Sequence of chain 1.A:
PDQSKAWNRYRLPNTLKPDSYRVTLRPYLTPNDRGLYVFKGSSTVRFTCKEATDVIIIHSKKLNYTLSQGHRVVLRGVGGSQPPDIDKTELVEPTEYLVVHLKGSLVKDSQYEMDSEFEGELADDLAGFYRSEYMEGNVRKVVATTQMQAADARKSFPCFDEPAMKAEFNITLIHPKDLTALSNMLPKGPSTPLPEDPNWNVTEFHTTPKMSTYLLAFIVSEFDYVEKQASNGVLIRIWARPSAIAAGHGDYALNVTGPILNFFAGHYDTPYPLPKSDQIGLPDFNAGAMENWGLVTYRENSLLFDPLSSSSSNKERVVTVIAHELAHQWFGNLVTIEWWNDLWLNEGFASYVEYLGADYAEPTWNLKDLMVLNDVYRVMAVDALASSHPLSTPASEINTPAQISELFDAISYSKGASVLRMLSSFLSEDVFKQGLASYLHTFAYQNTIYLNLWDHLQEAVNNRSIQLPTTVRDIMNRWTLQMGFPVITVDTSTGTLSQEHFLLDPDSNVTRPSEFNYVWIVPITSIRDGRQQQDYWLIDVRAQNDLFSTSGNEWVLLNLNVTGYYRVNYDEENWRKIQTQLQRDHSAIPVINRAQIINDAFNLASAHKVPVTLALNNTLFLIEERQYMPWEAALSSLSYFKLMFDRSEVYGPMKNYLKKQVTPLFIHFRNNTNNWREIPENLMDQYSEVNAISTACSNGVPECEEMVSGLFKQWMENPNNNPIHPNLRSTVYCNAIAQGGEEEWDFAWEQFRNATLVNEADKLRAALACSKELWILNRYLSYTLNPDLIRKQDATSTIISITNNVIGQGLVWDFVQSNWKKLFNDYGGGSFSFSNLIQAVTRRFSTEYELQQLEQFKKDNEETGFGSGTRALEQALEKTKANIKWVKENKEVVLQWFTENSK

Binding-site contacts:
Ligand atom C5 contacts residue ASN201 of chain 1.A at 3.7 Å.
Ligand atom O6 contacts residue PRO193 of chain 1.A at 3.4 Å.
Ligand atom C8 contacts residue LYS177 of chain 1.A at 3.4 Å.
Ligand atom C2 contacts residue SER191 of chain 1.A at 4.3 Å.
Ligand atom C4 contacts residue ASN201 of chain 1.A at 4.2 Å.
Ligand atom O5 contacts residue ASN201 of chain 1.A at 2.3 Å (h-bond).
Ligand atom O7 contacts residue ASN201 of chain 1.A at 3.0 Å (h-bond).
Ligand atom O6 contacts residue THR192 of chain 1.A at 4.3 Å.
Ligand atom C8 contacts residue ASP178 of chain 1.A at 4.2 Å.
Ligand atom C6 contacts residue SER191 of chain 1.A at 3.4 Å.
Ligand atom C3 contacts residue ASN201 of chain 1.A at 3.8 Å.
Ligand atom O7 contacts residue LYS177 of chain 1.A at 4.2 Å.
Ligand atom O7 contacts residue HIS175 of chain 1.A at 3.3 Å.
Ligand atom C2 contacts residue ASN201 of chain 1.A at 2.5 Å.
Ligand atom O6 contacts residue ASN201 of chain 1.A at 4.3 Å.
Ligand atom C1 contacts residue SER191 of chain 1.A at 4.2 Å.
Ligand atom C1 contacts residue LYS177 of chain 1.A at 4.1 Å.
Ligand atom C7 contacts residue HIS175 of chain 1.A at 4.2 Å.
Ligand atom C7 contacts residue ASN201 of chain 1.A at 3.3 Å.
Ligand atom C8 contacts residue THR180 of chain 1.A at 4.2 Å.
Ligand atom N2 contacts residue LYS177 of chain 1.A at 3.4 Å (salt-bridge).
Ligand atom C7 contacts residue LYS177 of chain 1.A at 3.5 Å.
Ligand atom O7 contacts residue SER191 of chain 1.A at 4.0 Å.
Ligand atom O6 contacts residue SER191 of chain 1.A at 3.5 Å (h-bond).
Ligand atom C1 contacts residue ASN201 of chain 1.A at 1.4 Å.
Ligand atom C8 contacts residue LEU179 of chain 1.A at 3.1 Å (hydrophobic).
Ligand atom O7 contacts residue THR203 of chain 1.A at 4.4 Å.
Ligand atom N2 contacts residue ASN201 of chain 1.A at 3.0 Å (h-bond).
Ligand atom O7 contacts residue LEU179 of chain 1.A at 3.8 Å.
Ligand atom C7 contacts residue LEU179 of chain 1.A at 3.9 Å (hydrophobic).
Ligand atom O5 contacts residue SER191 of chain 1.A at 3.9 Å.
Ligand atom C5 contacts residue SER191 of chain 1.A at 4.2 Å.
Ligand atom C2 contacts residue LYS177 of chain 1.A at 4.3 Å.

The small molecule below binds the protein below.
Small molecule (SMILES): CC(=O)N[C@@H]1[C@@H](O)[C@H](O)[C@@H](CO)O[C@H]1O